Sequence of chain 1.A:
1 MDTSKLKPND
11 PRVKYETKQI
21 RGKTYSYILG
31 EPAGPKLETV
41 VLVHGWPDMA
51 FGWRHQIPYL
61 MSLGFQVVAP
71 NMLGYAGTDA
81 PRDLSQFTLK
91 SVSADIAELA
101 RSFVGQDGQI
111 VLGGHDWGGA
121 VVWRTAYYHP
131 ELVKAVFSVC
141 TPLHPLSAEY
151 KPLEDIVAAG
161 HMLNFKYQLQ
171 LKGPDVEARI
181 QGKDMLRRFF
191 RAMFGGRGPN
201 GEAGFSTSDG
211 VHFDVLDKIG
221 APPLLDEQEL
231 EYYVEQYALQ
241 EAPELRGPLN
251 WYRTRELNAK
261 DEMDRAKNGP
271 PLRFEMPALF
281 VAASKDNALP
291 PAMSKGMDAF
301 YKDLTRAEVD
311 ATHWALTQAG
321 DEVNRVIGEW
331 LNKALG

The protein below binds the small molecule below.
Small molecule (SMILES): CNC(=O)c1ccc(OC2CCC(NC(=O)Nc3ccc(OC(F)(F)F)cc3)CC2)cc1

Binding-site contacts:
Ligand atom C29 contacts residue ASP116 of chain 1.A at 3.5 Å.
Ligand atom O16 contacts residue TYR167 of chain 1.A at 2.3 Å (h-bond).
Ligand atom C15 contacts residue ASP116 of chain 1.A at 3.0 Å.
Ligand atom C32 contacts residue HIS144 of chain 1.A at 3.6 Å.
Ligand atom C23 contacts residue PHE205 of chain 1.A at 3.6 Å (hydrophobic).
Ligand atom C11 contacts residue TRP117 of chain 1.A at 3.6 Å (hydrophobic).
Ligand atom N17 contacts residue TYR167 of chain 1.A at 3.8 Å.
Ligand atom C12 contacts residue GLN168 of chain 1.A at 3.8 Å.
Ligand atom N17 contacts residue ASP116 of chain 1.A at 2.2 Å (salt-bridge).
Ligand atom O22 contacts residue MET193 of chain 1.A at 3.2 Å.
Ligand atom C29 contacts residue TRP117 of chain 1.A at 3.5 Å (hydrophobic).
Ligand atom F26 contacts residue PHE205 of chain 1.A at 3.2 Å.
Ligand atom C19 contacts residue ASP116 of chain 1.A at 3.5 Å.
Ligand atom O16 contacts residue TYR252 of chain 1.A at 2.9 Å (h-bond).
Ligand atom C21 contacts residue PHE205 of chain 1.A at 3.8 Å (hydrophobic).
Ligand atom C03 contacts residue HIS144 of chain 1.A at 3.4 Å.
Ligand atom C27 contacts residue PHE205 of chain 1.A at 3.8 Å (hydrophobic).
Ligand atom N14 contacts residue TRP117 of chain 1.A at 3.7 Å.
Ligand atom C05 contacts residue HIS144 of chain 1.A at 3.3 Å.
Ligand atom C06 contacts residue HIS144 of chain 1.A at 3.7 Å.
Ligand atom C30 contacts residue TRP117 of chain 1.A at 3.4 Å (hydrophobic).
Ligand atom C28 contacts residue TYR167 of chain 1.A at 3.3 Å (hydrophobic).
Ligand atom C20 contacts residue TRP46 of chain 1.A at 3.6 Å (hydrophobic).
Ligand atom C18 contacts residue ASP116 of chain 1.A at 3.2 Å.
Ligand atom C15 contacts residue TYR167 of chain 1.A at 3.1 Å (hydrophobic).
Ligand atom C19 contacts residue HIS313 of chain 1.A at 3.5 Å.
Ligand atom C15 contacts residue TYR252 of chain 1.A at 3.4 Å (hydrophobic).
Ligand atom F24 contacts residue HIS313 of chain 1.A at 3.8 Å.
Ligand atom O22 contacts residue PHE205 of chain 1.A at 3.0 Å.
Ligand atom C27 contacts residue ALA288 of chain 1.A at 3.7 Å (hydrophobic).
Ligand atom C01 contacts residue MET293 of chain 1.A at 3.6 Å (hydrophobic).
Ligand atom C30 contacts residue ALA120 of chain 1.A at 3.8 Å (hydrophobic).
Ligand atom N02 contacts residue HIS144 of chain 1.A at 3.4 Å.
Ligand atom C13 contacts residue TRP117 of chain 1.A at 3.2 Å (hydrophobic).
Ligand atom C19 contacts residue TRP46 of chain 1.A at 3.0 Å (hydrophobic).
Ligand atom F25 contacts residue MET193 of chain 1.A at 3.7 Å.
Ligand atom O09 contacts residue TRP117 of chain 1.A at 3.7 Å.
Ligand atom N02 contacts residue LEU143 of chain 1.A at 3.7 Å.
Ligand atom C28 contacts residue ALA288 of chain 1.A at 3.4 Å (hydrophobic).
Ligand atom N14 contacts residue ASP116 of chain 1.A at 2.7 Å (salt-bridge).